Binding-site contacts:
Ligand atom N1 contacts residue CYS145 of chain 1.B at 3.0 Å (h-bond).
Ligand atom N5 contacts residue GLY143 of chain 1.B at 3.4 Å (h-bond).
Ligand atom O1 contacts residue PHE140 of chain 1.B at 3.6 Å.
Ligand atom C2 contacts residue CYS145 of chain 1.B at 2.8 Å (hydrophobic).
Ligand atom F2 contacts residue GLU166 of chain 1.B at 3.1 Å.
Ligand atom N2 contacts residue GLU166 of chain 1.B at 3.1 Å (salt-bridge).
Ligand atom C19 contacts residue MET49 of chain 1.B at 3.5 Å (hydrophobic).
Ligand atom C9 contacts residue HIS164 of chain 1.B at 3.5 Å.
Ligand atom N1 contacts residue HIS164 of chain 1.B at 3.0 Å (h-bond).
Ligand atom F2 contacts residue PRO168 of chain 1.B at 3.2 Å.
Ligand atom F1 contacts residue LEU167 of chain 1.B at 3.6 Å.
Ligand atom N5 contacts residue CYS145 of chain 1.B at 2.8 Å (h-bond).
Ligand atom C22 contacts residue GLU166 of chain 1.B at 3.5 Å.
Ligand atom O3 contacts residue GLU166 of chain 1.B at 3.0 Å (salt-bridge).
Ligand atom F3 contacts residue GLN192 of chain 1.B at 3.7 Å.
Ligand atom O4 contacts residue GLN189 of chain 1.B at 3.7 Å.
Ligand atom O3 contacts residue MET165 of chain 1.B at 3.4 Å.
Ligand atom N4 contacts residue GLU166 of chain 1.B at 2.9 Å (salt-bridge).
Ligand atom C1 contacts residue HIS164 of chain 1.B at 3.8 Å.
Ligand atom C4 contacts residue SER144 of chain 1.B at 3.6 Å.
Ligand atom C21 contacts residue GLU166 of chain 1.B at 3.7 Å.
Ligand atom C3 contacts residue CYS145 of chain 1.B at 1.8 Å (hydrophobic).
Ligand atom C17 contacts residue GLU166 of chain 1.B at 3.4 Å.
Ligand atom C8 contacts residue GLU166 of chain 1.B at 3.5 Å.
Ligand atom N2 contacts residue PHE140 of chain 1.B at 3.3 Å (h-bond).
Ligand atom C7 contacts residue ASN142 of chain 1.B at 3.6 Å.
Ligand atom O1 contacts residue HIS172 of chain 1.B at 3.5 Å.
Ligand atom C20 contacts residue MET165 of chain 1.B at 3.3 Å (hydrophobic).
Ligand atom O1 contacts residue HIS163 of chain 1.B at 2.7 Å (h-bond).
Ligand atom C11 contacts residue GLN189 of chain 1.B at 3.6 Å.
Ligand atom F1 contacts residue GLU166 of chain 1.B at 3.1 Å.
Ligand atom C4 contacts residue CYS145 of chain 1.B at 3.3 Å (hydrophobic).
Ligand atom N5 contacts residue SER144 of chain 1.B at 3.7 Å.
Ligand atom C19 contacts residue HIS41 of chain 1.B at 3.6 Å.
Ligand atom F3 contacts residue THR190 of chain 1.B at 2.7 Å.
Ligand atom C8 contacts residue HIS163 of chain 1.B at 3.7 Å.
Ligand atom O1 contacts residue GLU166 of chain 1.B at 3.4 Å.
Ligand atom C6 contacts residue ASN142 of chain 1.B at 3.3 Å.
Ligand atom F1 contacts residue MET165 of chain 1.B at 3.3 Å.
Ligand atom C10 contacts residue GLN189 of chain 1.B at 3.6 Å.

Sequence of chain 1.B:
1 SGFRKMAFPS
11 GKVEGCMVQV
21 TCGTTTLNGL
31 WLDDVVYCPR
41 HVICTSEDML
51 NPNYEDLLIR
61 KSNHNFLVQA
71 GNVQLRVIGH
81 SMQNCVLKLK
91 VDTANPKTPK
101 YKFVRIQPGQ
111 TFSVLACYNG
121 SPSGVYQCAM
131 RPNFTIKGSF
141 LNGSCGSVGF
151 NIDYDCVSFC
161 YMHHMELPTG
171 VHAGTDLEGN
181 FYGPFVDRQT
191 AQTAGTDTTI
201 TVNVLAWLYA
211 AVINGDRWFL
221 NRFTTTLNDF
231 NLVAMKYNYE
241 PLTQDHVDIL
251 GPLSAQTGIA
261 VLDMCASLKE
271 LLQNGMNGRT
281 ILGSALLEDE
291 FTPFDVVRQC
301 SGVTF

A protein and the small-molecule ligand that binds it are described below.
Small molecule (SMILES): [H]/N=C/[C@H](C[C@@H]1CCNC1=O)NC(=O)[C@@H]1[C@@H]2[C@H](CN1C(=O)[C@@H](NC(=O)C(F)(F)F)C(C)(C)C)C2(C)C

Sequence of chain 1.A:
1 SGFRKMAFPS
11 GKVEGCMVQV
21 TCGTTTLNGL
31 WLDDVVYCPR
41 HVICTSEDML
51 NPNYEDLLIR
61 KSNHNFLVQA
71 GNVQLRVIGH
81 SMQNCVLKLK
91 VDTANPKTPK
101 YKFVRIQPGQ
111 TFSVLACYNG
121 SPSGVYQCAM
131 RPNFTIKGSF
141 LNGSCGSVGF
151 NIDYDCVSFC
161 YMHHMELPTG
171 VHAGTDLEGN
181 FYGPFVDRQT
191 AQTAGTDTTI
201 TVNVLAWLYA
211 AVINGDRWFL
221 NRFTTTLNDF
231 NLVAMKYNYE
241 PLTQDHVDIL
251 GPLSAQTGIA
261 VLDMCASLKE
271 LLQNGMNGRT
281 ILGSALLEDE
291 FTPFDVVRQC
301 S